Binding-site contacts:
Ligand atom CA5 contacts residue PHE186 of chain 8.A at 3.6 Å (hydrophobic).
Ligand atom CA6 contacts residue PRO279 of chain 8.A at 3.8 Å (hydrophobic).
Ligand atom OA3 contacts residue HIS194 of chain 8.A at 3.0 Å (h-bond).
Ligand atom OA2 contacts residue FE21 of chain 8.B at 2.1 Å.
Ligand atom OA3 contacts residue HIS145 of chain 8.A at 3.3 Å (h-bond).
Ligand atom OA2 contacts residue GLU259 of chain 8.A at 3.4 Å (salt-bridge).
Ligand atom CA5 contacts residue HIS240 of chain 8.A at 3.4 Å.
Ligand atom CA6 contacts residue HIS240 of chain 8.A at 3.6 Å.
Ligand atom CA2 contacts residue TYR249 of chain 8.A at 3.1 Å (hydrophobic).
Ligand atom OA2 contacts residue TYR249 of chain 8.A at 2.6 Å (h-bond).
Ligand atom CA1 contacts residue TYR249 of chain 8.A at 3.5 Å (hydrophobic).
Ligand atom CA3 contacts residue TYR249 of chain 8.A at 3.9 Å (hydrophobic).
Ligand atom OA3 contacts residue GLU259 of chain 8.A at 3.3 Å (salt-bridge).
Ligand atom CB1 contacts residue TYR249 of chain 8.A at 3.6 Å (hydrophobic).
Ligand atom OA2 contacts residue HIS209 of chain 8.A at 2.9 Å.
Ligand atom OA3 contacts residue HIS240 of chain 8.A at 3.7 Å.
Ligand atom CA4 contacts residue ASN242 of chain 8.A at 3.3 Å.
Ligand atom CA3 contacts residue PHE186 of chain 8.A at 3.9 Å (hydrophobic).
Ligand atom CA4 contacts residue HIS240 of chain 8.A at 3.5 Å.
Ligand atom CB6 contacts residue TYR249 of chain 8.A at 3.6 Å (hydrophobic).
Ligand atom CA6 contacts residue PHE186 of chain 8.A at 3.6 Å (hydrophobic).
Ligand atom OA2 contacts residue HIS240 of chain 8.A at 4.0 Å.
Ligand atom CL1 contacts residue HIS209 of chain 8.A at 4.0 Å.
Ligand atom CA4 contacts residue HIS194 of chain 8.A at 3.8 Å.
Ligand atom CA3 contacts residue FE21 of chain 8.B at 3.0 Å.
Ligand atom CB2 contacts residue MET174 of chain 8.A at 3.7 Å (hydrophobic).
Ligand atom CA4 contacts residue PHE186 of chain 8.A at 3.6 Å (hydrophobic).
Ligand atom CL1 contacts residue PHE186 of chain 8.A at 3.9 Å.
Ligand atom CB3 contacts residue PHE201 of chain 8.A at 3.7 Å (hydrophobic).
Ligand atom CA1 contacts residue HIS240 of chain 8.A at 3.5 Å.
Ligand atom CA3 contacts residue HIS194 of chain 8.A at 3.6 Å.
Ligand atom CB1 contacts residue MET174 of chain 8.A at 3.8 Å (hydrophobic).
Ligand atom OA3 contacts residue FE21 of chain 8.B at 2.3 Å.
Ligand atom CB3 contacts residue MET174 of chain 8.A at 4.0 Å (hydrophobic).
Ligand atom CA2 contacts residue FE21 of chain 8.B at 3.0 Å.
Ligand atom CA2 contacts residue HIS240 of chain 8.A at 3.5 Å.
Ligand atom CA3 contacts residue HIS240 of chain 8.A at 3.3 Å.
Ligand atom CA5 contacts residue ILE172 of chain 8.A at 3.9 Å (hydrophobic).
Ligand atom CA5 contacts residue ASN242 of chain 8.A at 3.2 Å.
Ligand atom CL1 contacts residue VAL147 of chain 8.A at 3.5 Å.

A protein and the small-molecule ligand that binds it are described below.
Small molecule (SMILES): Oc1cccc(-c2ccccc2Cl)c1O

Sequence of chain 8.A:
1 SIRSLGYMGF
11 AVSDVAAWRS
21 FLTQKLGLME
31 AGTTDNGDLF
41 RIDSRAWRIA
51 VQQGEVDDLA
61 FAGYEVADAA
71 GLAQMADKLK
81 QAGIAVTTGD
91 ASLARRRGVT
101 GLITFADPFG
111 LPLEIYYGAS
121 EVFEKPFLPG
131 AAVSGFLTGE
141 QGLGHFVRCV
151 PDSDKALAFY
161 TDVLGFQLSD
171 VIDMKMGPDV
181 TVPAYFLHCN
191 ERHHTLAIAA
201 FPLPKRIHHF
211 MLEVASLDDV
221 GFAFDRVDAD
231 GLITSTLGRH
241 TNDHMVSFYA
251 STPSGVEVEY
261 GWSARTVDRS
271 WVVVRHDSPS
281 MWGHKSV